Sequence of chain 1.C:
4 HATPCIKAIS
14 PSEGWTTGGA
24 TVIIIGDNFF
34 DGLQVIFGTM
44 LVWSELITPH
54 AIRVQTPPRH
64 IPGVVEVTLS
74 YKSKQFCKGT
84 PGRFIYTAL

Binding-site contacts:
Ligand atom CAA contacts residue TYR74 of chain 1.C at 4.0 Å (hydrophobic).
Ligand atom CAA contacts residue PHE33 of chain 1.C at 3.7 Å (hydrophobic).
Ligand atom CAB contacts residue TYR74 of chain 1.C at 3.9 Å (hydrophobic).

The small molecule below binds the protein below.
Small molecule (SMILES): C[N+](C)(C)[O-]